Sequence of chain 1.B:
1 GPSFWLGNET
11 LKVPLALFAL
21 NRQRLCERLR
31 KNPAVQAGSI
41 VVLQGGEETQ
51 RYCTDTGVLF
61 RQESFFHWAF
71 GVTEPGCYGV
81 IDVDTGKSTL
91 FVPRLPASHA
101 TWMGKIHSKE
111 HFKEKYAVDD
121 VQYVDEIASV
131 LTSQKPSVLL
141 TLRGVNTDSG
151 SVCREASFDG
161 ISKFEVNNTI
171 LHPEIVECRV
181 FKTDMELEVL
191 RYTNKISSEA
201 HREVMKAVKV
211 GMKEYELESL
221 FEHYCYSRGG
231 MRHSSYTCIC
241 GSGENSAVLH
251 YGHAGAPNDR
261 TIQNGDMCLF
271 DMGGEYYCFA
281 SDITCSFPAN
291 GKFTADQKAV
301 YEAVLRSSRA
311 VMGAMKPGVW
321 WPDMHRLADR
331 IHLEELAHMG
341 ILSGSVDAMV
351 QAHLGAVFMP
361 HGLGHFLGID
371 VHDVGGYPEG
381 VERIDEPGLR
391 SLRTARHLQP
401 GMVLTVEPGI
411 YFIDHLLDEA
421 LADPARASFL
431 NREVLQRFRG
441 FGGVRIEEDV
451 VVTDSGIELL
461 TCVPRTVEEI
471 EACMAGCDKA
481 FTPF

Binding-site contacts:
Ligand atom C contacts residue HIS372 of chain 1.B at 3.7 Å.
Ligand atom C contacts residue HIS250 of chain 1.B at 3.9 Å.
Ligand atom CB contacts residue LEU1 of chain 1.O at 3.7 Å (hydrophobic).
Ligand atom N contacts residue HIS250 of chain 1.B at 3.6 Å.
Ligand atom O contacts residue HIS250 of chain 1.B at 2.9 Å (h-bond).
Ligand atom N contacts residue MG1 of chain 1.L at 3.9 Å.
Ligand atom CD contacts residue ASP271 of chain 1.B at 3.8 Å.
Ligand atom OXT contacts residue ARG393 of chain 1.B at 2.9 Å (salt-bridge).
Ligand atom CG contacts residue LEU1 of chain 1.O at 3.6 Å (hydrophobic).
Ligand atom O contacts residue LEU1 of chain 1.O at 3.3 Å.
Ligand atom CA contacts residue GLU407 of chain 1.B at 3.4 Å.
Ligand atom C contacts residue LEU1 of chain 1.O at 3.1 Å (hydrophobic).
Ligand atom CB contacts residue GLU407 of chain 1.B at 3.8 Å.
Ligand atom C contacts residue TRP102 of chain 1.A at 4.1 Å (hydrophobic).
Ligand atom CD contacts residue LEU1 of chain 1.O at 2.5 Å (hydrophobic).
Ligand atom OXT contacts residue HIS365 of chain 1.B at 4.1 Å.
Ligand atom CG contacts residue OH1 of chain 1.N at 4.0 Å.
Ligand atom N contacts residue LEU1 of chain 1.O at 1.4 Å.
Ligand atom CD contacts residue HIS250 of chain 1.B at 3.7 Å.
Ligand atom O contacts residue HIS372 of chain 1.B at 3.3 Å.
Ligand atom CA contacts residue OH1 of chain 1.N at 3.7 Å.
Ligand atom OXT contacts residue HIS372 of chain 1.B at 3.9 Å.
Ligand atom CB contacts residue TRP102 of chain 1.A at 4.2 Å (hydrophobic).
Ligand atom OXT contacts residue LEU1 of chain 1.O at 3.8 Å.
Ligand atom CB contacts residue HIS361 of chain 1.B at 3.7 Å.
Ligand atom CG contacts residue GLU407 of chain 1.B at 3.5 Å.
Ligand atom CA contacts residue LEU1 of chain 1.O at 2.5 Å (hydrophobic).
Ligand atom CA contacts residue HIS250 of chain 1.B at 4.2 Å.
Ligand atom CD contacts residue ARG445 of chain 1.B at 3.6 Å.
Ligand atom N contacts residue GLU407 of chain 1.B at 3.6 Å (salt-bridge).
Ligand atom CD contacts residue OH1 of chain 1.N at 3.2 Å.
Ligand atom CD contacts residue LEU249 of chain 1.B at 3.8 Å (hydrophobic).
Ligand atom CG contacts residue ARG445 of chain 1.B at 3.6 Å.
Ligand atom CA contacts residue MG1 of chain 1.L at 4.1 Å.
Ligand atom O contacts residue ARG393 of chain 1.B at 3.0 Å (salt-bridge).
Ligand atom CD contacts residue GLU407 of chain 1.B at 3.9 Å.
Ligand atom N contacts residue OH1 of chain 1.N at 2.8 Å (h-bond).
Ligand atom CG contacts residue HIS361 of chain 1.B at 4.2 Å.
Ligand atom C contacts residue ARG393 of chain 1.B at 3.6 Å.
Ligand atom O contacts residue TRP102 of chain 1.A at 3.6 Å.

The protein below binds the small molecule below.
Small molecule (SMILES): O=C(O)[C@@H]1CCCN1

Sequence of chain 1.A:
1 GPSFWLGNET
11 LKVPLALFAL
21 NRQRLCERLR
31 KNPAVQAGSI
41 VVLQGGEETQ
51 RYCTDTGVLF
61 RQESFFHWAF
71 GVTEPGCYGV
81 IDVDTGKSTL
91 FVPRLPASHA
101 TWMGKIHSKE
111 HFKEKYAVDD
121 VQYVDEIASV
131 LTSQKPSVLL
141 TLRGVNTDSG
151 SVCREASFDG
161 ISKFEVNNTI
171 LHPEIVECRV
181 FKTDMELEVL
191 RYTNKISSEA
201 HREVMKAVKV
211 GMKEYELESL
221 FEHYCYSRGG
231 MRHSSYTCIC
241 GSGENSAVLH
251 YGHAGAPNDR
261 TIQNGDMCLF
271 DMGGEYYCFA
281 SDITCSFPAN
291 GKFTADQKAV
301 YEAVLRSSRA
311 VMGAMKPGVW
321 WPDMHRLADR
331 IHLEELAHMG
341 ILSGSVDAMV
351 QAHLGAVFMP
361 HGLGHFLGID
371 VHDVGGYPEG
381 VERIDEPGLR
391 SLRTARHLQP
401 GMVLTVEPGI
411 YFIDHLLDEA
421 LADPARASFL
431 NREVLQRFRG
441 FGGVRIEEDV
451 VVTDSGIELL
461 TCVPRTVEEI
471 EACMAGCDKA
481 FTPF